Sequence of chain 1.G:
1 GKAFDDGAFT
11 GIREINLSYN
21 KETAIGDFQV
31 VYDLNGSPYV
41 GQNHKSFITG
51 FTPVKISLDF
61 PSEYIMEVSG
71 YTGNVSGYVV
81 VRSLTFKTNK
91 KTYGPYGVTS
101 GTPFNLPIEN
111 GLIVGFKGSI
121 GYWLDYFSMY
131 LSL

The protein below binds the small molecule below.
Small molecule (SMILES): Cc1cc(=O)oc2ccccc12

Binding-site contacts:
Ligand atom O8 contacts residue TYR122 of chain 1.G at 4.5 Å.
Ligand atom O8 contacts residue SER76 of chain 1.G at 3.0 Å (h-bond).
Ligand atom C3 contacts residue TYR78 of chain 1.G at 3.4 Å (hydrophobic).
Ligand atom C1 contacts residue TYR78 of chain 1.G at 3.8 Å (hydrophobic).
Ligand atom C8 contacts residue TYR122 of chain 1.G at 4.1 Å (hydrophobic).
Ligand atom C7 contacts residue SER76 of chain 1.G at 3.8 Å.
Ligand atom O8 contacts residue TRP123 of chain 1.G at 3.5 Å.
Ligand atom C10 contacts residue TYR122 of chain 1.G at 3.2 Å (hydrophobic).
Ligand atom O1 contacts residue TYR122 of chain 1.G at 3.1 Å.
Ligand atom C8 contacts residue TRP123 of chain 1.G at 3.9 Å (hydrophobic).
Ligand atom C2 contacts residue TYR78 of chain 1.G at 3.1 Å (hydrophobic).
Ligand atom C8 contacts residue SER76 of chain 1.G at 3.6 Å.
Ligand atom C10 contacts residue TYR78 of chain 1.G at 4.0 Å (hydrophobic).
Ligand atom C4 contacts residue TYR122 of chain 1.G at 4.4 Å (hydrophobic).
Ligand atom C11 contacts residue TYR122 of chain 1.G at 3.4 Å (hydrophobic).
Ligand atom C1 contacts residue TYR122 of chain 1.G at 3.7 Å (hydrophobic).
Ligand atom O1 contacts residue TRP123 of chain 1.G at 3.5 Å.
Ligand atom C4 contacts residue GAL1 of chain 1.O at 4.2 Å.
Ligand atom C11 contacts residue GAL1 of chain 1.O at 3.7 Å.
Ligand atom C5 contacts residue TYR78 of chain 1.G at 4.4 Å (hydrophobic).
Ligand atom C2 contacts residue GAL1 of chain 1.O at 2.4 Å.
Ligand atom C10 contacts residue GAL1 of chain 1.O at 2.4 Å.
Ligand atom C3 contacts residue GAL1 of chain 1.O at 3.7 Å.
Ligand atom C11 contacts residue TYR78 of chain 1.G at 3.9 Å (hydrophobic).
Ligand atom C4 contacts residue TYR78 of chain 1.G at 3.8 Å (hydrophobic).
Ligand atom C1 contacts residue GAL1 of chain 1.O at 1.4 Å.
Ligand atom O1 contacts residue SER76 of chain 1.G at 4.3 Å.